This small molecule binds to this protein.
Small molecule (SMILES): CC(C)C[C@H](NC(=O)[C@H](CCC(=O)O)NC(=O)[C@@H](N)CC(C)C)C(=O)N[C@@H](CC(=O)O)C(=O)N[C@@H](CCCCN)C(=O)N[C@@H](CC1=c2ccccc2=NC1)C(=O)N[C@@H](C)C(=O)N[C@H](C=O)CO

Binding-site contacts:
Ligand atom N contacts residue HIS92 of chain 1.A at 2.5 Å (h-bond).
Ligand atom CB contacts residue TYR94 of chain 1.A at 3.6 Å (hydrophobic).
Ligand atom CZ2 contacts residue GLY33 of chain 1.B at 3.2 Å.
Ligand atom CG contacts residue HIS96 of chain 1.A at 3.7 Å.
Ligand atom CZ3 contacts residue PRO103 of chain 1.B at 3.6 Å (hydrophobic).
Ligand atom NZ contacts residue ASP58 of chain 1.B at 3.0 Å (salt-bridge).
Ligand atom CG contacts residue ARG100 of chain 1.B at 3.4 Å.
Ligand atom CD2 contacts residue HIS92 of chain 1.A at 3.3 Å.
Ligand atom OD1 contacts residue TYR94 of chain 1.A at 3.5 Å (h-bond).
Ligand atom OD1 contacts residue ARG100 of chain 1.B at 2.8 Å (salt-bridge).
Ligand atom O contacts residue TYR94 of chain 1.A at 2.7 Å (h-bond).
Ligand atom OE1 contacts residue ARG60 of chain 1.B at 3.4 Å (salt-bridge).
Ligand atom NZ contacts residue ASP56 of chain 1.B at 2.3 Å (salt-bridge).
Ligand atom CB contacts residue LEU91 of chain 1.A at 2.9 Å (hydrophobic).
Ligand atom CZ2 contacts residue PRO103 of chain 1.B at 3.5 Å (hydrophobic).
Ligand atom OD1 contacts residue TYR54 of chain 1.B at 3.7 Å.
Ligand atom CH2 contacts residue PRO103 of chain 1.B at 3.6 Å (hydrophobic).
Ligand atom CD contacts residue ARG60 of chain 1.B at 3.7 Å.
Ligand atom CE3 contacts residue PRO103 of chain 1.B at 3.6 Å (hydrophobic).
Ligand atom CA contacts residue HIS92 of chain 1.A at 3.4 Å.
Ligand atom CD1 contacts residue VAL116 of chain 1.B at 3.6 Å (hydrophobic).
Ligand atom O contacts residue PHE93 of chain 1.A at 3.1 Å.
Ligand atom CB contacts residue HIS92 of chain 1.A at 3.2 Å.
Ligand atom CB contacts residue HIS92 of chain 1.A at 3.6 Å.
Ligand atom CG contacts residue LEU91 of chain 1.A at 3.0 Å (hydrophobic).
Ligand atom OE2 contacts residue ARG60 of chain 1.B at 3.6 Å (salt-bridge).
Ligand atom OD1 contacts residue LEU91 of chain 1.A at 3.5 Å (h-bond).
Ligand atom CE contacts residue ASP58 of chain 1.B at 2.9 Å.
Ligand atom CD2 contacts residue PHE93 of chain 1.A at 3.5 Å (hydrophobic).
Ligand atom CH2 contacts residue GLY33 of chain 1.B at 3.6 Å.
Ligand atom CA contacts residue HIS92 of chain 1.A at 3.4 Å.
Ligand atom C contacts residue HIS92 of chain 1.A at 3.4 Å.
Ligand atom N contacts residue TYR94 of chain 1.A at 3.5 Å (h-bond).
Ligand atom CE contacts residue ASP56 of chain 1.B at 3.4 Å.
Ligand atom OD1 contacts residue HIS96 of chain 1.A at 2.9 Å (h-bond).
Ligand atom CD2 contacts residue GLN27 of chain 1.A at 3.0 Å.
Ligand atom OD2 contacts residue ARG100 of chain 1.B at 2.7 Å (salt-bridge).
Ligand atom OD2 contacts residue LEU91 of chain 1.A at 3.2 Å (h-bond).
Ligand atom O contacts residue TYR94 of chain 1.A at 3.6 Å.
Ligand atom CD1 contacts residue ARG100 of chain 1.B at 3.5 Å.

Sequence of chain 1.B:
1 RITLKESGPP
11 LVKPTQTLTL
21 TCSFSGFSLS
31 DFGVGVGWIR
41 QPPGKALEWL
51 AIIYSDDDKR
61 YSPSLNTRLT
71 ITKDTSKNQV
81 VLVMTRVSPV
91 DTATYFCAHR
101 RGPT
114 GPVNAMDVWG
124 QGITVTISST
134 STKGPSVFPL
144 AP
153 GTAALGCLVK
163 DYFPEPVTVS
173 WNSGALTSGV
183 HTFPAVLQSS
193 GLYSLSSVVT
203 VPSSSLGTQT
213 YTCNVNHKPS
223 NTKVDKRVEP

Sequence of chain 1.A:
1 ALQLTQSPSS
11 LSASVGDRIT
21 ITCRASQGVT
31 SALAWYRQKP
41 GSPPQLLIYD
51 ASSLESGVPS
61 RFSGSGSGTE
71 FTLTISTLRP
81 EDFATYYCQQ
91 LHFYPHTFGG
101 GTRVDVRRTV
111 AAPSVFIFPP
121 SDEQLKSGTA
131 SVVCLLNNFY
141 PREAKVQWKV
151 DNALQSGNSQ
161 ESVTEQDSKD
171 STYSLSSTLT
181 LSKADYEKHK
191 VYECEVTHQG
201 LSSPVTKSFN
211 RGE